Binding-site contacts:
Ligand atom CAF contacts residue MET62 of chain 1.B at 3.4 Å (hydrophobic).
Ligand atom CAF contacts residue PHE42 of chain 1.B at 3.9 Å (hydrophobic).
Ligand atom CAB contacts residue LEU45 of chain 1.B at 3.7 Å (hydrophobic).
Ligand atom CAA contacts residue ASP63 of chain 1.B at 3.8 Å.
Ligand atom OAI contacts residue TYR54 of chain 1.B at 3.7 Å.
Ligand atom CAB contacts residue ILE41 of chain 1.B at 3.1 Å (hydrophobic).
Ligand atom NAM contacts residue LEU51 of chain 1.B at 4.1 Å.
Ligand atom CAE contacts residue LEU45 of chain 1.B at 3.8 Å (hydrophobic).
Ligand atom CAC contacts residue LEU45 of chain 1.B at 3.6 Å (hydrophobic).
Ligand atom CAQ contacts residue ILE41 of chain 1.B at 4.1 Å (hydrophobic).
Ligand atom CAO contacts residue ILE41 of chain 1.B at 4.0 Å (hydrophobic).
Ligand atom OAI contacts residue ASN97 of chain 1.B at 4.0 Å.
Ligand atom NAN contacts residue TYR96 of chain 1.B at 3.4 Å.
Ligand atom OAK contacts residue ALA93 of chain 1.B at 3.3 Å (h-bond).
Ligand atom CAO contacts residue LEU51 of chain 1.B at 4.0 Å (hydrophobic).
Ligand atom CAL contacts residue LEU51 of chain 1.B at 4.0 Å (hydrophobic).
Ligand atom OAK contacts residue MET89 of chain 1.B at 3.2 Å (h-bond).
Ligand atom CAE contacts residue PHE42 of chain 1.B at 4.1 Å (hydrophobic).
Ligand atom CAD contacts residue LEU45 of chain 1.B at 3.7 Å (hydrophobic).
Ligand atom CAB contacts residue ARG44 of chain 1.B at 4.0 Å.
Ligand atom CAJ contacts residue ALA93 of chain 1.B at 3.9 Å (hydrophobic).
Ligand atom CAA contacts residue ILE41 of chain 1.B at 4.1 Å (hydrophobic).
Ligand atom OAK contacts residue ASN92 of chain 1.B at 3.8 Å.
Ligand atom CAJ contacts residue TYR54 of chain 1.B at 3.7 Å (hydrophobic).
Ligand atom CAA contacts residue MET62 of chain 1.B at 3.6 Å (hydrophobic).
Ligand atom CAP contacts residue ILE41 of chain 1.B at 4.2 Å (hydrophobic).
Ligand atom CAP contacts residue LEU51 of chain 1.B at 4.0 Å (hydrophobic).
Ligand atom CAC contacts residue ILE41 of chain 1.B at 3.3 Å (hydrophobic).
Ligand atom OAI contacts residue ALA93 of chain 1.B at 3.5 Å.
Ligand atom NAM contacts residue TYR96 of chain 1.B at 4.0 Å.
Ligand atom NAN contacts residue ASN97 of chain 1.B at 3.1 Å (h-bond).
Ligand atom CAB contacts residue PHE42 of chain 1.B at 3.7 Å (hydrophobic).
Ligand atom CAH contacts residue ASN97 of chain 1.B at 3.8 Å.
Ligand atom CAA contacts residue LEU45 of chain 1.B at 3.8 Å (hydrophobic).
Ligand atom CAA contacts residue PHE42 of chain 1.B at 3.6 Å (hydrophobic).
Ligand atom OAK contacts residue TYR54 of chain 1.B at 3.9 Å.
Ligand atom CAF contacts residue MET89 of chain 1.B at 4.0 Å (hydrophobic).
Ligand atom CAH contacts residue TYR54 of chain 1.B at 4.2 Å (hydrophobic).
Ligand atom CAF contacts residue LEU45 of chain 1.B at 3.9 Å (hydrophobic).
Ligand atom NAM contacts residue ASN97 of chain 1.B at 3.9 Å.

A small-molecule ligand and the protein it binds are described below.
Small molecule (SMILES): CCCCc1n[nH]c2oc(=O)c3ccccc3c12

Sequence of chain 1.B:
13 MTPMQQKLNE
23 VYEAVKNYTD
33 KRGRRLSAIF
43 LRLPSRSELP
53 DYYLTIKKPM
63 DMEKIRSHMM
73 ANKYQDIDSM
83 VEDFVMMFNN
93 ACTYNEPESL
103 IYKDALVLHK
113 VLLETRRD